Binding-site contacts:
Ligand atom C1 contacts residue SER156 of chain 25.E at 4.5 Å.
Ligand atom O7 contacts residue ASN154 of chain 25.E at 4.0 Å.
Ligand atom C1 contacts residue SER157 of chain 25.E at 4.2 Å.
Ligand atom C7 contacts residue ASN154 of chain 25.E at 3.6 Å.
Ligand atom N2 contacts residue ASN154 of chain 25.E at 2.9 Å (h-bond).
Ligand atom C8 contacts residue ASN154 of chain 25.E at 4.0 Å.
Ligand atom C5 contacts residue ASN154 of chain 25.E at 3.6 Å.
Ligand atom C1 contacts residue ASN154 of chain 25.E at 1.4 Å.
Ligand atom C2 contacts residue ASN154 of chain 25.E at 2.5 Å.
Ligand atom O5 contacts residue SER157 of chain 25.E at 3.9 Å.
Ligand atom C3 contacts residue ASN154 of chain 25.E at 3.8 Å.
Ligand atom O5 contacts residue ASN154 of chain 25.E at 2.4 Å (h-bond).
Ligand atom C4 contacts residue ASN154 of chain 25.E at 4.2 Å.

Sequence of chain 25.E:
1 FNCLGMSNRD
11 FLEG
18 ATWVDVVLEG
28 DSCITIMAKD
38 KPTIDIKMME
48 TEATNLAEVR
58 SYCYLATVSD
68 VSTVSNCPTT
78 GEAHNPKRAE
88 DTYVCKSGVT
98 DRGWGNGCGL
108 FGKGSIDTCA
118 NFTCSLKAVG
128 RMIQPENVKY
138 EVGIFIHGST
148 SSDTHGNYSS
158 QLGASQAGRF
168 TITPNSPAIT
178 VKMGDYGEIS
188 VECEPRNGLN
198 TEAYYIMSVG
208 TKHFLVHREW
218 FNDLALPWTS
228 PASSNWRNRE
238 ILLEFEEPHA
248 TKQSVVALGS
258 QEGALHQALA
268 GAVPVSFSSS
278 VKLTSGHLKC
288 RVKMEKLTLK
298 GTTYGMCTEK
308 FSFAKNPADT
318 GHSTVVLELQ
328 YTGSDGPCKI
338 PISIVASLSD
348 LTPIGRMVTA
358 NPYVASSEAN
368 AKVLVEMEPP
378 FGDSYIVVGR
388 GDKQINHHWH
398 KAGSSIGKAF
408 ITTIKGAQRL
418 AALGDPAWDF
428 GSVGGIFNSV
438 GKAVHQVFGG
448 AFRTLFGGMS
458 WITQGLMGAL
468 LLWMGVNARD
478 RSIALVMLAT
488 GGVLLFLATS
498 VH

The small molecule below binds the protein below.
Small molecule (SMILES): CC(=O)N[C@@H]1[C@@H](O)[C@H](O)[C@@H](CO)O[C@H]1O